Sequence of chain 1.A:
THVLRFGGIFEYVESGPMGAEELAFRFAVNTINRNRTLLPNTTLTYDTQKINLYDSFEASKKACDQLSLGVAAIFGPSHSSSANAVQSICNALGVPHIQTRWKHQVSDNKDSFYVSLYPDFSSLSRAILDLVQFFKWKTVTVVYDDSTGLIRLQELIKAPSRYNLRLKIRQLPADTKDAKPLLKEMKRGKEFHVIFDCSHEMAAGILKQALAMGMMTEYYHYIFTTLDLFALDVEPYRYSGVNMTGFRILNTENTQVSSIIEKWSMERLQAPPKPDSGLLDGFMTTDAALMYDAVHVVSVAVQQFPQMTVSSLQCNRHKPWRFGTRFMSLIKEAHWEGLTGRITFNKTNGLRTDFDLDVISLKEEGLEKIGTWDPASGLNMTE

This protein binds this small molecule.
Small molecule (SMILES): CC(=O)N[C@@H]1[C@@H](O)[C@H](O)[C@@H](CO)O[C@H]1O

Binding-site contacts:
Ligand atom O5 contacts residue THR414 of chain 1.A at 3.6 Å.
Ligand atom C3 contacts residue ASN412 of chain 1.A at 3.8 Å.
Ligand atom C7 contacts residue ASN412 of chain 1.A at 3.5 Å.
Ligand atom C8 contacts residue SER409 of chain 1.A at 4.5 Å.
Ligand atom C2 contacts residue ASN412 of chain 1.A at 2.4 Å.
Ligand atom O7 contacts residue ASN412 of chain 1.A at 3.8 Å.
Ligand atom C1 contacts residue ASN412 of chain 1.A at 1.4 Å.
Ligand atom O5 contacts residue ASN412 of chain 1.A at 2.4 Å (h-bond).
Ligand atom O6 contacts residue THR414 of chain 1.A at 4.2 Å.
Ligand atom C4 contacts residue ASN412 of chain 1.A at 4.2 Å.
Ligand atom N2 contacts residue ASN412 of chain 1.A at 2.8 Å (h-bond).
Ligand atom C5 contacts residue ASN412 of chain 1.A at 3.7 Å.
Ligand atom C6 contacts residue THR414 of chain 1.A at 3.8 Å.
Ligand atom C5 contacts residue THR414 of chain 1.A at 4.2 Å.